Binding-site contacts:
Ligand atom O6 contacts residue GLU283 of chain 1.A at 3.0 Å (salt-bridge).
Ligand atom C2 contacts residue THR195 of chain 1.A at 4.2 Å.
Ligand atom C6 contacts residue GLU283 of chain 1.A at 3.2 Å.
Ligand atom C5 contacts residue THR195 of chain 1.A at 3.5 Å.
Ligand atom C6 contacts residue THR195 of chain 1.A at 4.4 Å.
Ligand atom C7 contacts residue ASN193 of chain 1.A at 3.6 Å.
Ligand atom C6 contacts residue GLN282 of chain 1.A at 4.0 Å.
Ligand atom C5 contacts residue GLN282 of chain 1.A at 4.4 Å.
Ligand atom O6 contacts residue GLN282 of chain 1.A at 3.4 Å.
Ligand atom C1 contacts residue THR195 of chain 1.A at 3.2 Å.
Ligand atom O5 contacts residue THR195 of chain 1.A at 3.5 Å (h-bond).
Ligand atom C4 contacts residue THR195 of chain 1.A at 4.5 Å.
Ligand atom O7 contacts residue ASN193 of chain 1.A at 3.6 Å.
Ligand atom O5 contacts residue GLN282 of chain 1.A at 3.6 Å.
Ligand atom N2 contacts residue ASN193 of chain 1.A at 3.1 Å (h-bond).
Ligand atom O5 contacts residue ASN193 of chain 1.A at 2.5 Å (h-bond).
Ligand atom C3 contacts residue ASN193 of chain 1.A at 3.8 Å.
Ligand atom C4 contacts residue ASN193 of chain 1.A at 4.3 Å.
Ligand atom C5 contacts residue ASN193 of chain 1.A at 3.7 Å.
Ligand atom C3 contacts residue THR195 of chain 1.A at 4.3 Å.
Ligand atom C1 contacts residue ASN193 of chain 1.A at 1.5 Å.
Ligand atom C2 contacts residue ASN193 of chain 1.A at 2.5 Å.

Sequence of chain 1.A:
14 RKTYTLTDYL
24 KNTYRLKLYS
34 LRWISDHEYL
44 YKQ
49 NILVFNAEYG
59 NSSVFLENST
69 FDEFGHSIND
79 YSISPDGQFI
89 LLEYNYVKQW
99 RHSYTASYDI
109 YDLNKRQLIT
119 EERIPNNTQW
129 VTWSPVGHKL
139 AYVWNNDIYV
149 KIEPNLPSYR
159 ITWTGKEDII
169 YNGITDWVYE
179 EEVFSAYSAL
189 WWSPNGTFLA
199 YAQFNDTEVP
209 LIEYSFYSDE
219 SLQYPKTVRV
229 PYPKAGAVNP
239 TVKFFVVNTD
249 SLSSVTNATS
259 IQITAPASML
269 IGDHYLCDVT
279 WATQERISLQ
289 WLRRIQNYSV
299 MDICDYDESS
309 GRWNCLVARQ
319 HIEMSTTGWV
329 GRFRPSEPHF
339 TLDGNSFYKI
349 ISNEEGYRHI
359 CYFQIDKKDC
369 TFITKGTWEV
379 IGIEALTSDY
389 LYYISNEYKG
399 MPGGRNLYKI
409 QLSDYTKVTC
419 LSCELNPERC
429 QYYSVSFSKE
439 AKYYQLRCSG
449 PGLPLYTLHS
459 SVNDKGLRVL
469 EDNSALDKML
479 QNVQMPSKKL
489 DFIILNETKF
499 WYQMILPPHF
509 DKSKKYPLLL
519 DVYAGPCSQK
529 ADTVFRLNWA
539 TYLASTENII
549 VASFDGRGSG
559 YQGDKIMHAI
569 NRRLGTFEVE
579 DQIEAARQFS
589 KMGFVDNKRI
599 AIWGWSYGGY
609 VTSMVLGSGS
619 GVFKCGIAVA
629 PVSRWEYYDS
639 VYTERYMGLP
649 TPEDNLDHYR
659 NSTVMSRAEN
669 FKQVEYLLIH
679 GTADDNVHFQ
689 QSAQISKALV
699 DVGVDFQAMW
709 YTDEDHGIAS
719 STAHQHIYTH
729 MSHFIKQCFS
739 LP

The protein below binds the small molecule below.
Small molecule (SMILES): CC(=O)N[C@@H]1[C@@H](O)[C@H](O)[C@@H](CO)O[C@H]1O